This small molecule binds to this protein.
Small molecule (SMILES): CC(=O)N[C@@H]1[C@@H](O[C@@H]2O[C@H](CO)[C@H](O)[C@H](O[C@]3(C(=O)O)C[C@H](O)[C@@H](NC(C)=O)[C@H]([C@H](O)[C@H](O)CO)O3)[C@H]2O)[C@H](O)[C@@H](CO[C@]2(C(=O)O)C[C@H](O)[C@@H](NC(C)=O)[C@H]([C@H](O)[C@H](O)CO)O2)O[C@H]1O

Binding-site contacts:
Ligand atom C11 contacts residue ASP85 of chain 1.A at 3.8 Å.
Ligand atom O4 contacts residue ILE79 of chain 1.E at 3.5 Å (h-bond).
Ligand atom C5 contacts residue ASN93 of chain 1.E at 4.1 Å.
Ligand atom C3 contacts residue GLY78 of chain 1.E at 4.0 Å.
Ligand atom O8 contacts residue TYR72 of chain 1.E at 3.5 Å (h-bond).
Ligand atom O4 contacts residue THR291 of chain 1.E at 3.4 Å.
Ligand atom O3 contacts residue GLY78 of chain 1.E at 3.6 Å.
Ligand atom O10 contacts residue THR291 of chain 1.E at 3.8 Å.
Ligand atom O1A contacts residue GLY78 of chain 1.E at 3.3 Å (h-bond).
Ligand atom C6 contacts residue TYR72 of chain 1.E at 3.3 Å (hydrophobic).
Ligand atom C3 contacts residue GLY78 of chain 1.E at 4.0 Å.
Ligand atom C5 contacts residue TYR72 of chain 1.E at 3.4 Å (hydrophobic).
Ligand atom C8 contacts residue ARG77 of chain 1.E at 4.2 Å.
Ligand atom O1B contacts residue TYR72 of chain 1.E at 3.8 Å.
Ligand atom C1 contacts residue GLY78 of chain 1.E at 4.0 Å.
Ligand atom O4 contacts residue GLY78 of chain 1.E at 3.0 Å.
Ligand atom O1B contacts residue ASN80 of chain 1.E at 4.2 Å.
Ligand atom N5 contacts residue TYR72 of chain 1.E at 3.1 Å (h-bond).
Ligand atom C1 contacts residue SER89 of chain 1.E at 4.2 Å.
Ligand atom C4 contacts residue HIS298 of chain 1.E at 3.6 Å.
Ligand atom C4 contacts residue GLY78 of chain 1.E at 3.3 Å.
Ligand atom O1B contacts residue ARG77 of chain 1.E at 2.8 Å (salt-bridge).
Ligand atom O1B contacts residue SER89 of chain 1.E at 4.1 Å.
Ligand atom C2 contacts residue GLY78 of chain 1.E at 4.1 Å.
Ligand atom O10 contacts residue ASN293 of chain 1.E at 3.9 Å.
Ligand atom O6 contacts residue ASN93 of chain 1.E at 3.5 Å (h-bond).
Ligand atom O4 contacts residue TYR72 of chain 1.E at 4.2 Å.
Ligand atom O1A contacts residue SER89 of chain 1.E at 3.4 Å (h-bond).
Ligand atom O1A contacts residue ARG77 of chain 1.E at 3.1 Å (salt-bridge).
Ligand atom C8 contacts residue TYR72 of chain 1.E at 4.1 Å (hydrophobic).
Ligand atom C3 contacts residue VAL296 of chain 1.E at 3.7 Å (hydrophobic).
Ligand atom O4 contacts residue VAL296 of chain 1.E at 4.0 Å.
Ligand atom C1 contacts residue TYR72 of chain 1.E at 3.8 Å (hydrophobic).
Ligand atom C3 contacts residue HIS298 of chain 1.E at 3.8 Å.
Ligand atom O1A contacts residue TYR72 of chain 1.E at 3.5 Å.
Ligand atom C7 contacts residue TYR72 of chain 1.E at 3.9 Å (hydrophobic).
Ligand atom C6 contacts residue ASN93 of chain 1.E at 3.4 Å.
Ligand atom C1 contacts residue ARG77 of chain 1.E at 3.4 Å.
Ligand atom O4 contacts residue HIS298 of chain 1.E at 3.0 Å (h-bond).
Ligand atom C4 contacts residue TYR72 of chain 1.E at 3.4 Å (hydrophobic).

Sequence of chain 1.A:
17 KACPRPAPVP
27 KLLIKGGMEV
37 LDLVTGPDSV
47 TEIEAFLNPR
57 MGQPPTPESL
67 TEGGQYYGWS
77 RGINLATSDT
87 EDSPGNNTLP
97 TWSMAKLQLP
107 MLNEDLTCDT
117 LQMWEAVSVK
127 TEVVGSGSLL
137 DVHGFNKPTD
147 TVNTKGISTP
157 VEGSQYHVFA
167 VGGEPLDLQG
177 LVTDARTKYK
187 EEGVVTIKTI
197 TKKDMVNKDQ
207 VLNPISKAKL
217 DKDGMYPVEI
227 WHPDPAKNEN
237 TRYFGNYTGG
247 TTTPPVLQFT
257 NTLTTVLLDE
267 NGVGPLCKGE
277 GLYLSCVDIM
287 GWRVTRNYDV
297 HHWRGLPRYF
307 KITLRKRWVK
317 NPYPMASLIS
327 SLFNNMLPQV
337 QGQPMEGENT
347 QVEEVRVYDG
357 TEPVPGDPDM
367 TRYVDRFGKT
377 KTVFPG

Sequence of chain 1.E:
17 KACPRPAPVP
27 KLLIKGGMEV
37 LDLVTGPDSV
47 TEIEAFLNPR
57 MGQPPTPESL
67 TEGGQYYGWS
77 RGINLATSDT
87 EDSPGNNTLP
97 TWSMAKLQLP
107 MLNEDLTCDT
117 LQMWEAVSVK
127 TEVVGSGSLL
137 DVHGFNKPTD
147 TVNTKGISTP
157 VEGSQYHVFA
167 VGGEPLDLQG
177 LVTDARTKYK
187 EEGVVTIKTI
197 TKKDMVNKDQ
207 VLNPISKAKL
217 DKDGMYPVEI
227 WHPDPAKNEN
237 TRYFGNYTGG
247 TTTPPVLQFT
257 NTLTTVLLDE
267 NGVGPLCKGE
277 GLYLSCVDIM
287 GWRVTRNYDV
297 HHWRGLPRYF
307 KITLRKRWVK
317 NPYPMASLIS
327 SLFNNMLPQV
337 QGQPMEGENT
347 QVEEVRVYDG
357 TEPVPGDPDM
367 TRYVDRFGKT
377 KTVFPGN